This protein binds this small molecule.
Small molecule (SMILES): Cc1ccc(Cl)cc1N1CCN(C(=O)C23CC4CC(CC(C4)C2)C3)CC1

Sequence of chain 1.A:
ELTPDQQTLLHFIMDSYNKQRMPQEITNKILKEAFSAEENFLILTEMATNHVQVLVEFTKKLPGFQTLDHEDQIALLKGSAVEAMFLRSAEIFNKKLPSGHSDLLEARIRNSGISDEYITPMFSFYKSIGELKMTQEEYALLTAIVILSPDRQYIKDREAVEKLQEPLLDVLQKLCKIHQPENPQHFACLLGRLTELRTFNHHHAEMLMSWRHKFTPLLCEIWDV

Binding-site contacts:
Ligand atom C6 contacts residue HIS215 of chain 1.A at 3.9 Å.
Ligand atom O contacts residue TYR129 of chain 1.A at 2.9 Å (h-bond).
Ligand atom C21 contacts residue MET218 of chain 1.A at 3.5 Å (hydrophobic).
Ligand atom C12 contacts residue ILE103 of chain 1.A at 3.5 Å (hydrophobic).
Ligand atom C13 contacts residue SER100 of chain 1.A at 3.9 Å.
Ligand atom C10 contacts residue SER100 of chain 1.A at 3.4 Å.
Ligand atom C3 contacts residue LEU55 of chain 1.A at 3.9 Å (hydrophobic).
Ligand atom C2 contacts residue SER100 of chain 1.A at 3.6 Å.
Ligand atom C17 contacts residue PHE229 of chain 1.A at 3.9 Å (hydrophobic).
Ligand atom C10 contacts residue MET58 of chain 1.A at 3.7 Å (hydrophobic).
Ligand atom CL contacts residue MET58 of chain 1.A at 3.6 Å.
Ligand atom C contacts residue LEU55 of chain 1.A at 3.6 Å (hydrophobic).
Ligand atom C17 contacts residue TRP237 of chain 1.A at 3.7 Å (hydrophobic).
Ligand atom C16 contacts residue THR56 of chain 1.A at 3.7 Å.
Ligand atom C21 contacts residue PHE52 of chain 1.A at 3.8 Å (hydrophobic).
Ligand atom C19 contacts residue MET218 of chain 1.A at 3.6 Å (hydrophobic).
Ligand atom C15 contacts residue MET58 of chain 1.A at 3.7 Å (hydrophobic).
Ligand atom C11 contacts residue SER100 of chain 1.A at 3.7 Å.
Ligand atom CL contacts residue HIS62 of chain 1.A at 3.0 Å.
Ligand atom C12 contacts residue SER100 of chain 1.A at 3.9 Å.
Ligand atom C1 contacts residue PHE97 of chain 1.A at 3.9 Å (hydrophobic).
Ligand atom C2 contacts residue TYR137 of chain 1.A at 3.4 Å (hydrophobic).
Ligand atom C14 contacts residue MET96 of chain 1.A at 3.9 Å (hydrophobic).
Ligand atom C6 contacts residue MET218 of chain 1.A at 3.7 Å (hydrophobic).
Ligand atom C8 contacts residue LEU55 of chain 1.A at 3.8 Å (hydrophobic).
Ligand atom C18 contacts residue LEU55 of chain 1.A at 3.6 Å (hydrophobic).
Ligand atom C14 contacts residue SER100 of chain 1.A at 3.7 Å.
Ligand atom O contacts residue PHE97 of chain 1.A at 3.7 Å.
Ligand atom O contacts residue MET96 of chain 1.A at 3.6 Å.
Ligand atom C18 contacts residue PHE52 of chain 1.A at 3.7 Å (hydrophobic).
Ligand atom CL contacts residue MET96 of chain 1.A at 3.9 Å.
Ligand atom C19 contacts residue TRP237 of chain 1.A at 3.9 Å (hydrophobic).
Ligand atom C20 contacts residue PHE52 of chain 1.A at 3.8 Å (hydrophobic).
Ligand atom C7 contacts residue ILE125 of chain 1.A at 3.4 Å (hydrophobic).
Ligand atom C9 contacts residue SER100 of chain 1.A at 3.4 Å.
Ligand atom C17 contacts residue THR56 of chain 1.A at 3.9 Å.
Ligand atom C16 contacts residue LEU55 of chain 1.A at 3.7 Å (hydrophobic).
Ligand atom C20 contacts residue ILE125 of chain 1.A at 3.9 Å (hydrophobic).
Ligand atom C15 contacts residue LEU116 of chain 1.A at 3.5 Å (hydrophobic).
Ligand atom C11 contacts residue ILE103 of chain 1.A at 3.8 Å (hydrophobic).